This protein binds this small molecule.
Small molecule (SMILES): OC[C@H]1O[C@@H](O)[C@H](O)[C@@H](O)[C@H]1O

Binding-site contacts:
Ligand atom O4 contacts residue TYR36 of chain 1.B at 3.0 Å (h-bond).
Ligand atom C4 contacts residue TYR36 of chain 1.B at 4.0 Å (hydrophobic).
Ligand atom C3 contacts residue CN81 of chain 1.K at 4.2 Å.
Ligand atom C1 contacts residue CN81 of chain 1.K at 1.8 Å.
Ligand atom C4 contacts residue THR104 of chain 1.B at 3.4 Å.
Ligand atom O2 contacts residue ASN107 of chain 1.B at 3.1 Å (h-bond).
Ligand atom C4 contacts residue CA1 of chain 1.I at 3.3 Å.
Ligand atom C5 contacts residue ASP100 of chain 1.B at 4.1 Å.
Ligand atom O5 contacts residue CN81 of chain 1.K at 2.7 Å (h-bond).
Ligand atom C6 contacts residue VAL101 of chain 1.B at 3.7 Å (hydrophobic).
Ligand atom O2 contacts residue CN81 of chain 1.K at 3.2 Å (h-bond).
Ligand atom O4 contacts residue CA1 of chain 1.I at 2.4 Å.
Ligand atom O4 contacts residue THR104 of chain 1.B at 3.4 Å (h-bond).
Ligand atom O6 contacts residue GLN53 of chain 1.B at 2.7 Å (h-bond).
Ligand atom O3 contacts residue TYR36 of chain 1.B at 3.4 Å (h-bond).
Ligand atom C5 contacts residue GLN53 of chain 1.B at 3.6 Å.
Ligand atom C2 contacts residue CA1 of chain 1.I at 3.9 Å.
Ligand atom O3 contacts residue THR104 of chain 1.B at 3.2 Å (h-bond).
Ligand atom C2 contacts residue ASN107 of chain 1.B at 3.7 Å.
Ligand atom C3 contacts residue ASN107 of chain 1.B at 3.9 Å.
Ligand atom C1 contacts residue TYR36 of chain 1.B at 4.2 Å (hydrophobic).
Ligand atom O5 contacts residue HIS50 of chain 1.B at 3.6 Å.
Ligand atom O3 contacts residue CA1 of chain 1.I at 2.4 Å.
Ligand atom O5 contacts residue TYR36 of chain 1.B at 3.5 Å.
Ligand atom C3 contacts residue TYR36 of chain 1.B at 3.8 Å (hydrophobic).
Ligand atom C4 contacts residue ASP100 of chain 1.B at 3.5 Å.
Ligand atom C6 contacts residue GLN53 of chain 1.B at 3.5 Å.
Ligand atom O3 contacts residue ASN107 of chain 1.B at 2.9 Å (h-bond).
Ligand atom C2 contacts residue CN81 of chain 1.K at 2.8 Å.
Ligand atom O6 contacts residue CN81 of chain 1.K at 4.2 Å.
Ligand atom C3 contacts residue CA1 of chain 1.I at 3.3 Å.
Ligand atom O5 contacts residue GLN53 of chain 1.B at 4.1 Å.
Ligand atom O6 contacts residue HIS50 of chain 1.B at 2.7 Å (h-bond).
Ligand atom O6 contacts residue VAL101 of chain 1.B at 4.1 Å.
Ligand atom C3 contacts residue THR104 of chain 1.B at 3.9 Å.
Ligand atom C6 contacts residue ASP100 of chain 1.B at 3.5 Å.
Ligand atom C5 contacts residue CN81 of chain 1.K at 4.0 Å.
Ligand atom O4 contacts residue ASP100 of chain 1.B at 2.7 Å (salt-bridge).
Ligand atom C2 contacts residue TYR36 of chain 1.B at 3.5 Å (hydrophobic).
Ligand atom C6 contacts residue HIS50 of chain 1.B at 3.7 Å.

Sequence of chain 1.B:
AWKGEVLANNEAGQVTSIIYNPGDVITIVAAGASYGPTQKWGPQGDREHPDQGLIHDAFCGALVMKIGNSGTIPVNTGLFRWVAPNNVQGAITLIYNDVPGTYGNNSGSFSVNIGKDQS